Sequence of chain 1.F:
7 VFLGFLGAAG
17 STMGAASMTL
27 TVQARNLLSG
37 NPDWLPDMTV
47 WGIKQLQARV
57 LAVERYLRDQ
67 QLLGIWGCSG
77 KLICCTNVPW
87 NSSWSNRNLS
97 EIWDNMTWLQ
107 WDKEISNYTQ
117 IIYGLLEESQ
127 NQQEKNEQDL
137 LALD

The protein below binds the small molecule below.
Small molecule (SMILES): CC(=O)N[C@@H]1[C@@H](O)[C@H](O)[C@@H](CO)O[C@H]1O

Binding-site contacts:
Ligand atom C4 contacts residue ASN87 of chain 1.F at 4.2 Å.
Ligand atom C5 contacts residue ASN87 of chain 1.F at 3.7 Å.
Ligand atom C8 contacts residue ASN87 of chain 1.F at 4.1 Å.
Ligand atom C7 contacts residue ASN87 of chain 1.F at 3.2 Å.
Ligand atom C3 contacts residue ASN87 of chain 1.F at 3.8 Å.
Ligand atom C1 contacts residue ASN87 of chain 1.F at 1.4 Å.
Ligand atom O7 contacts residue ASN87 of chain 1.F at 3.0 Å (h-bond).
Ligand atom O5 contacts residue SER89 of chain 1.F at 3.6 Å (h-bond).
Ligand atom O5 contacts residue ASN87 of chain 1.F at 2.4 Å (h-bond).
Ligand atom O6 contacts residue ILE117 of chain 1.F at 4.1 Å.
Ligand atom N2 contacts residue ASN87 of chain 1.F at 2.9 Å (h-bond).
Ligand atom C2 contacts residue ASN87 of chain 1.F at 2.5 Å.
Ligand atom C1 contacts residue SER89 of chain 1.F at 3.6 Å.
Ligand atom C5 contacts residue SER89 of chain 1.F at 4.4 Å.
Ligand atom O5 contacts residue TRP90 of chain 1.F at 4.4 Å.